A small-molecule ligand and the protein it binds are described below.
Small molecule (SMILES): CS(=O)(=O)Nc1ccc(CCNC(=O)c2ccc(O)c3nc(-c4ccc(Cl)cc4Cl)[nH]c23)cc1

Sequence of chain 1.A:
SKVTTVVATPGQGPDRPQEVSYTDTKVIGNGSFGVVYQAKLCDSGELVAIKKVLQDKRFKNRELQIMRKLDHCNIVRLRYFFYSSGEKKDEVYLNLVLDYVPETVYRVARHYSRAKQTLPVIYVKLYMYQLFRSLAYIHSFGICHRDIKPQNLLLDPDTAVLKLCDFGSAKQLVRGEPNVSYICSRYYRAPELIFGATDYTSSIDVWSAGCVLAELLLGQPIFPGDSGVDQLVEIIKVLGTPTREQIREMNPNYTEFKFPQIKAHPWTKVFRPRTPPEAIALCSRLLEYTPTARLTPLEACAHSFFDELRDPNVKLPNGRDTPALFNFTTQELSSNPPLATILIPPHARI

Binding-site contacts:
Ligand atom C11 contacts residue VAL114 of chain 1.A at 3.8 Å (hydrophobic).
Ligand atom N9 contacts residue VAL114 of chain 1.A at 3.3 Å (h-bond).
Ligand atom O34 contacts residue VAL114 of chain 1.A at 3.1 Å (h-bond).
Ligand atom C14 contacts residue ARG120 of chain 1.A at 3.7 Å.
Ligand atom C6 contacts residue VAL49 of chain 1.A at 3.8 Å (hydrophobic).
Ligand atom O31 contacts residue GLN164 of chain 1.A at 3.4 Å.
Ligand atom O31 contacts residue ARG120 of chain 1.A at 3.3 Å (salt-bridge).
Ligand atom C22 contacts residue ASN165 of chain 1.A at 3.6 Å.
Ligand atom C3 contacts residue ALA62 of chain 1.A at 3.8 Å (hydrophobic).
Ligand atom S29 contacts residue GLN164 of chain 1.A at 3.8 Å.
Ligand atom C5 contacts residue LEU167 of chain 1.A at 3.6 Å (hydrophobic).
Ligand atom C21 contacts residue GLN164 of chain 1.A at 3.6 Å.
Ligand atom CL17 contacts residue ILE41 of chain 1.A at 3.7 Å.
Ligand atom C4 contacts residue ASP112 of chain 1.A at 3.7 Å.
Ligand atom C11 contacts residue PRO115 of chain 1.A at 3.0 Å (hydrophobic).
Ligand atom C21 contacts residue ASN165 of chain 1.A at 3.2 Å.
Ligand atom C26 contacts residue GLN164 of chain 1.A at 3.4 Å.
Ligand atom C20 contacts residue ASP179 of chain 1.A at 3.7 Å.
Ligand atom C4 contacts residue LEU167 of chain 1.A at 3.8 Å (hydrophobic).
Ligand atom C27 contacts residue GLN164 of chain 1.A at 3.5 Å.
Ligand atom N9 contacts residue LEU167 of chain 1.A at 3.7 Å.
Ligand atom C8 contacts residue LEU167 of chain 1.A at 3.7 Å (hydrophobic).
Ligand atom C23 contacts residue ARG120 of chain 1.A at 3.2 Å.
Ligand atom O34 contacts residue ALA62 of chain 1.A at 3.3 Å.
Ligand atom O33 contacts residue LYS64 of chain 1.A at 3.7 Å.
Ligand atom N19 contacts residue VAL49 of chain 1.A at 3.8 Å.
Ligand atom N7 contacts residue LEU167 of chain 1.A at 3.7 Å.
Ligand atom C20 contacts residue ASN165 of chain 1.A at 3.4 Å.
Ligand atom O31 contacts residue TYR119 of chain 1.A at 3.6 Å.
Ligand atom O32 contacts residue GLN164 of chain 1.A at 2.6 Å (h-bond).
Ligand atom C4 contacts residue ALA62 of chain 1.A at 3.5 Å (hydrophobic).
Ligand atom O32 contacts residue ARG199 of chain 1.A at 2.7 Å (salt-bridge).
Ligand atom O34 contacts residue ASP112 of chain 1.A at 2.5 Å (salt-bridge).
Ligand atom O34 contacts residue TYR113 of chain 1.A at 3.1 Å.
Ligand atom C27 contacts residue ASN165 of chain 1.A at 3.1 Å.
Ligand atom C6 contacts residue LEU167 of chain 1.A at 3.6 Å (hydrophobic).
Ligand atom C14 contacts residue ILE41 of chain 1.A at 3.5 Å (hydrophobic).
Ligand atom C3 contacts residue LEU167 of chain 1.A at 3.8 Å (hydrophobic).
Ligand atom C24 contacts residue ARG120 of chain 1.A at 3.4 Å.
Ligand atom C12 contacts residue PRO115 of chain 1.A at 3.2 Å (hydrophobic).